Binding-site contacts:
Ligand atom N2 contacts residue ASN1121 of chain 1.A at 2.9 Å (h-bond).
Ligand atom C3 contacts residue ASN1121 of chain 1.A at 3.8 Å.
Ligand atom C5 contacts residue ASN1121 of chain 1.A at 3.6 Å.
Ligand atom C1 contacts residue ASN1121 of chain 1.A at 1.4 Å.
Ligand atom O7 contacts residue ASN1121 of chain 1.A at 3.3 Å (h-bond).
Ligand atom C2 contacts residue ASN1121 of chain 1.A at 2.5 Å.
Ligand atom C8 contacts residue ASN1121 of chain 1.A at 4.4 Å.
Ligand atom O5 contacts residue ASN1121 of chain 1.A at 2.4 Å (h-bond).
Ligand atom C4 contacts residue ASN1121 of chain 1.A at 4.3 Å.
Ligand atom C7 contacts residue ASN1121 of chain 1.A at 3.3 Å.

A protein and the small-molecule ligand that binds it are described below.
Small molecule (SMILES): CC(=O)N[C@H]1[C@H](O[C@H]2[C@H](O)[C@@H](NC(C)=O)CO[C@@H]2CO)O[C@H](CO)[C@@H](O)[C@@H]1O

Sequence of chain 1.A:
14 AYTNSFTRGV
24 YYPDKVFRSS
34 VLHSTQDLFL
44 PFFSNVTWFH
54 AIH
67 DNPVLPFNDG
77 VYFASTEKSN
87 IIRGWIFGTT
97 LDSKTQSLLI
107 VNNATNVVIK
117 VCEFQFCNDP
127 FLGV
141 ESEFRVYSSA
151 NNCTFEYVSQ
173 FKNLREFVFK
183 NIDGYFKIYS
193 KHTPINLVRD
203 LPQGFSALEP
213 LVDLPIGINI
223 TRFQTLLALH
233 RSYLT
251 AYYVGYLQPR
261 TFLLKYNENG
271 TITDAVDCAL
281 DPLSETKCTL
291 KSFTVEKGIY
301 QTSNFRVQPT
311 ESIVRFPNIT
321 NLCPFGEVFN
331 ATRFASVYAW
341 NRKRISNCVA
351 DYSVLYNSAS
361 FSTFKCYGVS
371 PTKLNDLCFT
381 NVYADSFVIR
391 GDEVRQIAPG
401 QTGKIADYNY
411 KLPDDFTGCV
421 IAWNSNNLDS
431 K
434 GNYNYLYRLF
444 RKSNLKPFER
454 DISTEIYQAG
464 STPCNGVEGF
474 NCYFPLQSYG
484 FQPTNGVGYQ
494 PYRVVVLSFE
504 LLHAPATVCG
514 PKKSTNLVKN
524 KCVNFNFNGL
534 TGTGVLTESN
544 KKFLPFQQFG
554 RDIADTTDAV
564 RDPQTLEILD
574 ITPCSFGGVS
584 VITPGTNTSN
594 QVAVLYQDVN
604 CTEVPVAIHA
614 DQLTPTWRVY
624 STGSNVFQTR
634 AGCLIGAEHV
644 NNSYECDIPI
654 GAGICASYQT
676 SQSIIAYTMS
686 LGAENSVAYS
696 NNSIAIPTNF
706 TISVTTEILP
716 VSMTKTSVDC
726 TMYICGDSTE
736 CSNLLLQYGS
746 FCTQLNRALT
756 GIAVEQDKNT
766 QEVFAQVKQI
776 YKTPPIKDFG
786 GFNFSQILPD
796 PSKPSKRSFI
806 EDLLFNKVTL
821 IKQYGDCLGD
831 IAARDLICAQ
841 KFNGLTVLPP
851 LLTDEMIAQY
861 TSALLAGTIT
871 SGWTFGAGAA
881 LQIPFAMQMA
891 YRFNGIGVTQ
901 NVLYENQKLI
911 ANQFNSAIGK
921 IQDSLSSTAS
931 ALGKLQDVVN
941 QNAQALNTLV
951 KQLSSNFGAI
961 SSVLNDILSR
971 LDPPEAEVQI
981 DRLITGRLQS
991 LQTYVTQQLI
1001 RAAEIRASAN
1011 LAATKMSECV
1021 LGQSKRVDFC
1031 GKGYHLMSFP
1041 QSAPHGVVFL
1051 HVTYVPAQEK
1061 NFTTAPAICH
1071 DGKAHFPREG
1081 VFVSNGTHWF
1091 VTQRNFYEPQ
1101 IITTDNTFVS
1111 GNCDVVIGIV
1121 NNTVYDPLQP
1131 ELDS